The small molecule below binds the protein below.
Small molecule (SMILES): CC(=O)N[C@@H]1[C@@H](O)[C@H](O)[C@@H](CO)O[C@H]1O

Sequence of chain 29.B:
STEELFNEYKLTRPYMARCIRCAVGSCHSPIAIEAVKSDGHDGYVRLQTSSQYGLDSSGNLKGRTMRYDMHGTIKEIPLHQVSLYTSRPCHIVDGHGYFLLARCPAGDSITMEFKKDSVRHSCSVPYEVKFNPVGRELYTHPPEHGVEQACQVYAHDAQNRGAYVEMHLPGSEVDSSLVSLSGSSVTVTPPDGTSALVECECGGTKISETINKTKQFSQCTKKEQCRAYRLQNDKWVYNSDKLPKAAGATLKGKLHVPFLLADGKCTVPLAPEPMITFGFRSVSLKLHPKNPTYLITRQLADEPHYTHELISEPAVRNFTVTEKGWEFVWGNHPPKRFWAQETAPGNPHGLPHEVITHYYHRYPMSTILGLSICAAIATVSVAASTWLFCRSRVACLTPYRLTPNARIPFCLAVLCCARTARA

Binding-site contacts:
Ligand atom O6 contacts residue ASN212 of chain 29.B at 4.4 Å.
Ligand atom O7 contacts residue ASN212 of chain 29.B at 4.5 Å.
Ligand atom N2 contacts residue ILE211 of chain 29.B at 4.0 Å.
Ligand atom C1 contacts residue ASN212 of chain 29.B at 1.4 Å.
Ligand atom C3 contacts residue ASN212 of chain 29.B at 3.8 Å.
Ligand atom C5 contacts residue ASN212 of chain 29.B at 3.7 Å.
Ligand atom C7 contacts residue ASN212 of chain 29.B at 3.9 Å.
Ligand atom C1 contacts residue ILE211 of chain 29.B at 4.1 Å (hydrophobic).
Ligand atom C4 contacts residue ASN212 of chain 29.B at 4.2 Å.
Ligand atom C2 contacts residue ASN212 of chain 29.B at 2.5 Å.
Ligand atom O5 contacts residue ASN212 of chain 29.B at 2.4 Å (h-bond).
Ligand atom N2 contacts residue ASN212 of chain 29.B at 2.9 Å (h-bond).